A protein and the small-molecule ligand that binds it are described below.
Small molecule (SMILES): O=[N+]([O-])c1ccc([C@H]2CO2)cc1

Binding-site contacts:
Ligand atom O3 contacts residue TYR145 of chain 2.N at 3.8 Å.
Ligand atom O3 contacts residue PHE12 of chain 2.N at 3.6 Å.
Ligand atom C6 contacts residue TRP139 of chain 2.N at 3.3 Å (hydrophobic).
Ligand atom C5 contacts residue TRP139 of chain 2.N at 3.5 Å (hydrophobic).
Ligand atom C3 contacts residue TYR145 of chain 2.N at 2.9 Å (hydrophobic).
Ligand atom N1 contacts residue TRP249 of chain 1.N at 3.8 Å.
Ligand atom C4 contacts residue THR134 of chain 2.N at 4.2 Å.
Ligand atom C5 contacts residue TRP249 of chain 1.N at 4.2 Å (hydrophobic).
Ligand atom C4 contacts residue PHE186 of chain 2.N at 4.2 Å (hydrophobic).
Ligand atom C2 contacts residue PHE186 of chain 2.N at 3.3 Å (hydrophobic).
Ligand atom O2 contacts residue TRP249 of chain 1.N at 3.2 Å.
Ligand atom C4 contacts residue TYR145 of chain 2.N at 3.8 Å (hydrophobic).
Ligand atom C3 contacts residue PHE186 of chain 2.N at 3.4 Å (hydrophobic).
Ligand atom O3 contacts residue PHE186 of chain 2.N at 3.5 Å.
Ligand atom C8 contacts residue SER132 of chain 2.N at 3.0 Å.
Ligand atom C1 contacts residue PHE186 of chain 2.N at 4.3 Å (hydrophobic).
Ligand atom N1 contacts residue PHE86 of chain 2.N at 4.2 Å.
Ligand atom O2 contacts residue LEU142 of chain 2.N at 4.2 Å.
Ligand atom C8 contacts residue TYR145 of chain 2.N at 3.1 Å (hydrophobic).
Ligand atom C4 contacts residue ASN176 of chain 2.N at 4.0 Å.
Ligand atom O3 contacts residue PRO175 of chain 2.N at 3.7 Å.
Ligand atom C8 contacts residue PHE12 of chain 2.N at 4.2 Å (hydrophobic).
Ligand atom C8 contacts residue PRO175 of chain 2.N at 3.3 Å (hydrophobic).
Ligand atom C1 contacts residue TRP249 of chain 1.N at 4.1 Å (hydrophobic).
Ligand atom C5 contacts residue THR134 of chain 2.N at 4.2 Å.
Ligand atom O1 contacts residue PRO84 of chain 2.N at 3.2 Å.
Ligand atom C7 contacts residue PRO175 of chain 2.N at 3.9 Å (hydrophobic).
Ligand atom O2 contacts residue PHE86 of chain 2.N at 3.0 Å.
Ligand atom C7 contacts residue ASN176 of chain 2.N at 3.5 Å.
Ligand atom C2 contacts residue TYR145 of chain 2.N at 3.6 Å (hydrophobic).
Ligand atom C6 contacts residue TRP249 of chain 1.N at 3.5 Å (hydrophobic).
Ligand atom C5 contacts residue TYR187 of chain 2.N at 3.6 Å (hydrophobic).
Ligand atom C7 contacts residue THR134 of chain 2.N at 4.2 Å.
Ligand atom C7 contacts residue TYR187 of chain 2.N at 4.3 Å (hydrophobic).
Ligand atom C6 contacts residue TYR187 of chain 2.N at 4.1 Å (hydrophobic).
Ligand atom N1 contacts residue PRO84 of chain 2.N at 4.2 Å.
Ligand atom C7 contacts residue SER132 of chain 2.N at 3.9 Å.
Ligand atom C5 contacts residue ASN176 of chain 2.N at 3.6 Å.
Ligand atom C7 contacts residue TYR145 of chain 2.N at 3.9 Å (hydrophobic).
Ligand atom N1 contacts residue LEU142 of chain 2.N at 4.2 Å.

Sequence of chain 1.N:
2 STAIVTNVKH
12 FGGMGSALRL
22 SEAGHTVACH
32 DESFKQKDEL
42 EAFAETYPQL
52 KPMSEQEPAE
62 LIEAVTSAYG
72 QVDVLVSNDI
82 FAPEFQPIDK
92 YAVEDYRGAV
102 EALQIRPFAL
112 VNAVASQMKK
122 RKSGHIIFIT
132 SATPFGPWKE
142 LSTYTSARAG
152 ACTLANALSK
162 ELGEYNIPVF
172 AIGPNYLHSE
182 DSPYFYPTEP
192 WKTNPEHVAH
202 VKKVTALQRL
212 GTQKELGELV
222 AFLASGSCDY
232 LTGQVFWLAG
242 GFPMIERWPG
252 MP

Sequence of chain 2.N:
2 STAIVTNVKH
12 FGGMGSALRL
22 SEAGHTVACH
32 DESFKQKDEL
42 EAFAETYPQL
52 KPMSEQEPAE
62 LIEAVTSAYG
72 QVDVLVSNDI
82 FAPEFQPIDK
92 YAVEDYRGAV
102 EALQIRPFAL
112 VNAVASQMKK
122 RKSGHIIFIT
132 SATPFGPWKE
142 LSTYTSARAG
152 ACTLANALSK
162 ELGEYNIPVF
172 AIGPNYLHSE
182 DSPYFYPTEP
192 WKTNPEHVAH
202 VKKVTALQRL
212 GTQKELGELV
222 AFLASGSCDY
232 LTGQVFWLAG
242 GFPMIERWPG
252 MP